A protein and the small-molecule ligand that binds it are described below.
Small molecule (SMILES): CCN(C)Cc1cnc(C)nc1N

Sequence of chain 1.A:
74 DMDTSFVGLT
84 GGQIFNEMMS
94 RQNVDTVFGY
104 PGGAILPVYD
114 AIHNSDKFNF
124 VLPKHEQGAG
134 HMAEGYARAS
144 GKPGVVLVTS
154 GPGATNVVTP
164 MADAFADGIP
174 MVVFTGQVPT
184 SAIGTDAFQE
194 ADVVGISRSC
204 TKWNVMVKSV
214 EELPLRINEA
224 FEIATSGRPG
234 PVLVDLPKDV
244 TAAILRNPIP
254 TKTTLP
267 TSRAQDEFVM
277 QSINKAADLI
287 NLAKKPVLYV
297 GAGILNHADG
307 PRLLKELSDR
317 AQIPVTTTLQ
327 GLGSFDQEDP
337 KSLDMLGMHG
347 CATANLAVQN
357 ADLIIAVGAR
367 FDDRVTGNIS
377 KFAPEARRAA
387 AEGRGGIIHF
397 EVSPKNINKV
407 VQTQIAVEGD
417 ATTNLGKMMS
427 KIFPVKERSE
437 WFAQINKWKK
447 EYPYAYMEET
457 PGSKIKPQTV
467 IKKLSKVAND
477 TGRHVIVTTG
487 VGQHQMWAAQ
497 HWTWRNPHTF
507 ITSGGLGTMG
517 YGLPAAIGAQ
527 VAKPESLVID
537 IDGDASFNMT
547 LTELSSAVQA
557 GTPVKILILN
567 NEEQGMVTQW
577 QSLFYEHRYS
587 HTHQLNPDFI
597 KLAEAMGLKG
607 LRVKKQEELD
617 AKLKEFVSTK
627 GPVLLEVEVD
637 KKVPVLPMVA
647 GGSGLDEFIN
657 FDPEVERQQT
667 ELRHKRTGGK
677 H

Binding-site contacts:
Ligand atom CM2 contacts residue MET545 of chain 1.A at 3.7 Å (hydrophobic).
Ligand atom C6' contacts residue TYR103 of chain 1.B at 3.8 Å (hydrophobic).
Ligand atom C7' contacts residue THR152 of chain 1.B at 3.9 Å.
Ligand atom C6' contacts residue MET515 of chain 1.A at 3.9 Å (hydrophobic).
Ligand atom C6' contacts residue GLU129 of chain 1.B at 3.1 Å.
Ligand atom N4' contacts residue GLY513 of chain 1.A at 2.6 Å (h-bond).
Ligand atom C4 contacts residue GLN192 of chain 1.B at 3.7 Å.
Ligand atom C6' contacts residue PRO104 of chain 1.B at 3.9 Å (hydrophobic).
Ligand atom C4 contacts residue P231 of chain 1.H at 3.9 Å.
Ligand atom C2' contacts residue MET545 of chain 1.A at 3.8 Å (hydrophobic).
Ligand atom C6' contacts residue THR152 of chain 1.B at 4.0 Å.
Ligand atom N3 contacts residue MET515 of chain 1.A at 3.9 Å.
Ligand atom C5' contacts residue MET515 of chain 1.A at 3.6 Å (hydrophobic).
Ligand atom C2 contacts residue VAL573 of chain 1.A at 3.3 Å (hydrophobic).
Ligand atom C2' contacts residue MET515 of chain 1.A at 3.9 Å (hydrophobic).
Ligand atom N4' contacts residue PRO155 of chain 1.B at 4.0 Å.
Ligand atom CM2 contacts residue MET515 of chain 1.A at 3.8 Å (hydrophobic).
Ligand atom N3' contacts residue MET515 of chain 1.A at 3.2 Å (h-bond).
Ligand atom CM2 contacts residue PRO155 of chain 1.B at 3.9 Å (hydrophobic).
Ligand atom C5' contacts residue THR152 of chain 1.B at 4.0 Å.
Ligand atom C2' contacts residue PRO155 of chain 1.B at 4.0 Å (hydrophobic).
Ligand atom C7' contacts residue GLY105 of chain 1.B at 3.6 Å.
Ligand atom C4' contacts residue GLN192 of chain 1.B at 4.0 Å.
Ligand atom C2 contacts residue MET515 of chain 1.A at 3.4 Å (hydrophobic).
Ligand atom C2' contacts residue GLU129 of chain 1.B at 3.8 Å.
Ligand atom N4' contacts residue MET515 of chain 1.A at 3.7 Å.
Ligand atom C4' contacts residue GLY513 of chain 1.A at 3.6 Å.
Ligand atom C7' contacts residue PRO104 of chain 1.B at 3.8 Å (hydrophobic).
Ligand atom C4' contacts residue MET515 of chain 1.A at 3.6 Å (hydrophobic).
Ligand atom C4' contacts residue PRO155 of chain 1.B at 3.8 Å (hydrophobic).
Ligand atom N3' contacts residue GLY513 of chain 1.A at 3.5 Å (h-bond).
Ligand atom N1' contacts residue GLU129 of chain 1.B at 2.6 Å (salt-bridge).
Ligand atom N3' contacts residue PRO155 of chain 1.B at 3.5 Å.
Ligand atom CM4 contacts residue VAL487 of chain 1.A at 3.9 Å (hydrophobic).
Ligand atom C2 contacts residue P231 of chain 1.H at 3.5 Å.
Ligand atom CM2 contacts residue ASN159 of chain 1.B at 3.1 Å.
Ligand atom N4' contacts residue GLN192 of chain 1.B at 3.1 Å (h-bond).
Ligand atom N1' contacts residue MET545 of chain 1.A at 3.4 Å.
Ligand atom CM4 contacts residue P231 of chain 1.H at 3.4 Å.
Ligand atom CM2 contacts residue GLU129 of chain 1.B at 3.7 Å.

Sequence of chain 1.B:
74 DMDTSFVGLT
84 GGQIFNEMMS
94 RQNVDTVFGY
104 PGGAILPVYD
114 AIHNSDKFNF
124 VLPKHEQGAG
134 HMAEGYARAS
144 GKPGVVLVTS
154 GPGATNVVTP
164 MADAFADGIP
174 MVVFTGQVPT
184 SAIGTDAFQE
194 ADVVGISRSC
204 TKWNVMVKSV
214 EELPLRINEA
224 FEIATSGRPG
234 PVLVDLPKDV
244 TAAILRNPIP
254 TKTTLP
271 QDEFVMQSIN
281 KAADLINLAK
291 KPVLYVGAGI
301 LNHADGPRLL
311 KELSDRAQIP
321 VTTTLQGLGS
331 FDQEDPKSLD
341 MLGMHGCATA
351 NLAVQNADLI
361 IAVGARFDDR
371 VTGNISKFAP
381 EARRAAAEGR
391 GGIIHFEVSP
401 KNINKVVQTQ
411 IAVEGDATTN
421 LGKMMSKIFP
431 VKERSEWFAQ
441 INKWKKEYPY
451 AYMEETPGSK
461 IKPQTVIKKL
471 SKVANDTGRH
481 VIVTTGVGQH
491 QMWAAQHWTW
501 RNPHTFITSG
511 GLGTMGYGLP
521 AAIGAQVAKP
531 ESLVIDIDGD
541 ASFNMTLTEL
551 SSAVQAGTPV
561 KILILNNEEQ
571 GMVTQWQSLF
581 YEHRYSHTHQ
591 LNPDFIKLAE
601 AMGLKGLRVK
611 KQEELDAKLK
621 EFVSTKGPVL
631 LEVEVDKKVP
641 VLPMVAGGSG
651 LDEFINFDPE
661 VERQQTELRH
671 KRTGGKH